Sequence of chain 1.A:
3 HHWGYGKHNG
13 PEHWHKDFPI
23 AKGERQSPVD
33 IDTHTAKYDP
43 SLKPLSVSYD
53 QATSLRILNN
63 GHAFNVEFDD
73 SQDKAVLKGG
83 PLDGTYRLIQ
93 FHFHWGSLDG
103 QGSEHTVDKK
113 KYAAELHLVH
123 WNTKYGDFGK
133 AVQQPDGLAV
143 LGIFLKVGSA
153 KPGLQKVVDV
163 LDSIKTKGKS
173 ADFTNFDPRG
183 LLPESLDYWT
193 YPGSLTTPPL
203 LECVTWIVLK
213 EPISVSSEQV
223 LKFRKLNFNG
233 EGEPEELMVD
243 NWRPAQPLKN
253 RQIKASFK

A small-molecule ligand and the protein it binds are described below.
Small molecule (SMILES): NS(=O)(=O)c1c2ccccc2cc2ccccc12

Binding-site contacts:
Ligand atom C11 contacts residue GLN92 of chain 1.A at 3.0 Å.
Ligand atom N3 contacts residue HIS94 of chain 1.A at 3.2 Å (h-bond).
Ligand atom C8 contacts residue PHE130 of chain 1.A at 3.6 Å (hydrophobic).
Ligand atom C17 contacts residue THR199 of chain 1.A at 3.8 Å.
Ligand atom C7 contacts residue GLN92 of chain 1.A at 3.6 Å.
Ligand atom C16 contacts residue THR199 of chain 1.A at 3.3 Å.
Ligand atom C16 contacts residue HIS94 of chain 1.A at 3.4 Å.
Ligand atom N3 contacts residue ZN1 of chain 1.B at 1.9 Å.
Ligand atom C17 contacts residue ZN1 of chain 1.B at 3.8 Å.
Ligand atom C5 contacts residue HIS94 of chain 1.A at 3.5 Å.
Ligand atom C13 contacts residue ASN67 of chain 1.A at 3.6 Å.
Ligand atom C5 contacts residue GLN92 of chain 1.A at 3.5 Å.
Ligand atom C4 contacts residue ZN1 of chain 1.B at 3.8 Å.
Ligand atom O18 contacts residue LEU197 of chain 1.A at 3.3 Å.
Ligand atom C17 contacts residue HIS94 of chain 1.A at 3.3 Å.
Ligand atom O18 contacts residue THR198 of chain 1.A at 2.9 Å (h-bond).
Ligand atom C7 contacts residue PHE130 of chain 1.A at 3.8 Å (hydrophobic).
Ligand atom C8 contacts residue VAL121 of chain 1.A at 3.8 Å (hydrophobic).
Ligand atom C9 contacts residue GLN92 of chain 1.A at 1.9 Å.
Ligand atom N3 contacts residue HIS119 of chain 1.A at 3.4 Å (h-bond).
Ligand atom C4 contacts residue HIS94 of chain 1.A at 3.2 Å.
Ligand atom C15 contacts residue HIS96 of chain 1.A at 3.4 Å.
Ligand atom C11 contacts residue HIS94 of chain 1.A at 3.5 Å.
Ligand atom S2 contacts residue ZN1 of chain 1.B at 3.1 Å.
Ligand atom C6 contacts residue VAL121 of chain 1.A at 3.8 Å (hydrophobic).
Ligand atom S2 contacts residue HIS94 of chain 1.A at 3.7 Å.
Ligand atom C15 contacts residue THR199 of chain 1.A at 3.5 Å.
Ligand atom N3 contacts residue THR198 of chain 1.A at 2.8 Å (h-bond).
Ligand atom C10 contacts residue HIS94 of chain 1.A at 3.7 Å.
Ligand atom O1 contacts residue HIS94 of chain 1.A at 3.4 Å.
Ligand atom O1 contacts residue ZN1 of chain 1.B at 3.3 Å.
Ligand atom C10 contacts residue GLN92 of chain 1.A at 2.5 Å.
Ligand atom C14 contacts residue ALA65 of chain 1.A at 3.7 Å (hydrophobic).
Ligand atom C8 contacts residue GLN92 of chain 1.A at 2.7 Å.
Ligand atom O1 contacts residue VAL121 of chain 1.A at 3.8 Å.
Ligand atom C7 contacts residue VAL121 of chain 1.A at 3.5 Å (hydrophobic).
Ligand atom C16 contacts residue ZN1 of chain 1.B at 3.4 Å.
Ligand atom C12 contacts residue HIS94 of chain 1.A at 3.5 Å.
Ligand atom N3 contacts residue HIS96 of chain 1.A at 3.3 Å (h-bond).
Ligand atom C16 contacts residue HIS96 of chain 1.A at 3.5 Å.